Sequence of chain 42.B:
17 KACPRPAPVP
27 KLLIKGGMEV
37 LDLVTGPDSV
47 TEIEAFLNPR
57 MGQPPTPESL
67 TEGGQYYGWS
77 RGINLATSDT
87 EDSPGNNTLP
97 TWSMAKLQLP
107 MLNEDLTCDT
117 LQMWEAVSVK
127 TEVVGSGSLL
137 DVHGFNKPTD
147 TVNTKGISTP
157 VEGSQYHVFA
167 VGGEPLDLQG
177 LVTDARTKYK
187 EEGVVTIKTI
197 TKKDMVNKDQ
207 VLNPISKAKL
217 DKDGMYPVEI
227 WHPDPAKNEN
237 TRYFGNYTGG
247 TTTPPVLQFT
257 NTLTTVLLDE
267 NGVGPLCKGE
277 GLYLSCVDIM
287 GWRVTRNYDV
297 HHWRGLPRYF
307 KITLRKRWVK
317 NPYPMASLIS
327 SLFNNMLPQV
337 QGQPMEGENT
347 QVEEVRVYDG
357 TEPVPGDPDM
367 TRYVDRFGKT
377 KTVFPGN

This protein binds this small molecule.
Small molecule (SMILES): CC(=O)N[C@@H]1[C@@H](O[C@@H]2O[C@H](CO)[C@H](O)[C@H](O[C@]3(C(=O)O)C[C@H](O)[C@@H](NC(C)=O)[C@H]([C@H](O)[C@H](O)CO)O3)[C@H]2O)[C@H](O)[C@@H](CO[C@]2(C(=O)O)C[C@H](O)[C@@H](NC(C)=O)[C@H]([C@H](O)[C@H](O)CO)O2)O[C@H]1O

Sequence of chain 42.C:
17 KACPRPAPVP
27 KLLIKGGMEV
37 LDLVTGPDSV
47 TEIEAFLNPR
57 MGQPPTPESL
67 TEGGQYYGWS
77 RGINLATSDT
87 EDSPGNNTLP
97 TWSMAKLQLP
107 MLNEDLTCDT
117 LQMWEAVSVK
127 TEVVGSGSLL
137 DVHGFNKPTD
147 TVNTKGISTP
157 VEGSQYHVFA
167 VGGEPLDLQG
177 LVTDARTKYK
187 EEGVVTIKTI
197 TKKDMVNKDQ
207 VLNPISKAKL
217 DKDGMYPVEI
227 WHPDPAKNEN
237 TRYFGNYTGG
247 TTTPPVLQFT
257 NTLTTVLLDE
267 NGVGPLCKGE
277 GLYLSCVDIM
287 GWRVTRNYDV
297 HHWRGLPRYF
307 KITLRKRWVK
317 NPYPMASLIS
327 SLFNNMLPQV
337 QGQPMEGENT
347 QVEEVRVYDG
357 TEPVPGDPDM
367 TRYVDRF

Binding-site contacts:
Ligand atom O8 contacts residue TYR72 of chain 42.B at 3.4 Å (h-bond).
Ligand atom O1A contacts residue GLY78 of chain 42.B at 4.0 Å.
Ligand atom O4 contacts residue ILE79 of chain 42.B at 3.6 Å (h-bond).
Ligand atom C1 contacts residue TYR72 of chain 42.B at 4.1 Å (hydrophobic).
Ligand atom C6 contacts residue ASN93 of chain 42.B at 3.2 Å.
Ligand atom O1B contacts residue TYR72 of chain 42.B at 4.2 Å.
Ligand atom C3 contacts residue VAL296 of chain 42.B at 3.5 Å (hydrophobic).
Ligand atom O4 contacts residue VAL296 of chain 42.B at 4.0 Å.
Ligand atom O3 contacts residue VAL296 of chain 42.B at 4.0 Å.
Ligand atom O4 contacts residue ASN80 of chain 42.B at 4.2 Å.
Ligand atom C4 contacts residue TYR72 of chain 42.B at 4.1 Å (hydrophobic).
Ligand atom O4 contacts residue GLY78 of chain 42.B at 3.0 Å.
Ligand atom O6 contacts residue ASN93 of chain 42.B at 3.2 Å (h-bond).
Ligand atom O1B contacts residue ASN80 of chain 42.B at 4.3 Å.
Ligand atom C3 contacts residue HIS298 of chain 42.B at 3.4 Å.
Ligand atom C1 contacts residue ARG77 of chain 42.B at 3.4 Å.
Ligand atom C7 contacts residue TYR72 of chain 42.B at 4.3 Å (hydrophobic).
Ligand atom O1A contacts residue TYR72 of chain 42.B at 3.4 Å.
Ligand atom C4 contacts residue HIS298 of chain 42.B at 3.4 Å.
Ligand atom O3 contacts residue GLY78 of chain 42.B at 3.4 Å.
Ligand atom C2 contacts residue GLY78 of chain 42.B at 4.1 Å.
Ligand atom C4 contacts residue ARG77 of chain 42.B at 4.0 Å.
Ligand atom C4 contacts residue GLY78 of chain 42.B at 3.6 Å.
Ligand atom N5 contacts residue TYR72 of chain 42.B at 3.1 Å (h-bond).
Ligand atom C11 contacts residue ASP85 of chain 42.C at 4.0 Å.
Ligand atom C5 contacts residue ASN93 of chain 42.B at 4.3 Å.
Ligand atom C8 contacts residue ARG77 of chain 42.B at 4.3 Å.
Ligand atom C5 contacts residue TYR72 of chain 42.B at 3.9 Å (hydrophobic).
Ligand atom O4 contacts residue HIS298 of chain 42.B at 2.9 Å (h-bond).
Ligand atom O4 contacts residue THR291 of chain 42.B at 3.1 Å.
Ligand atom O1B contacts residue ARG77 of chain 42.B at 3.1 Å (salt-bridge).
Ligand atom C3 contacts residue ARG77 of chain 42.B at 3.9 Å.
Ligand atom O1A contacts residue ARG77 of chain 42.B at 2.9 Å (salt-bridge).
Ligand atom C10 contacts residue TYR72 of chain 42.B at 4.1 Å (hydrophobic).
Ligand atom C6 contacts residue TYR72 of chain 42.B at 4.0 Å (hydrophobic).
Ligand atom C11 contacts residue TYR72 of chain 42.B at 4.0 Å (hydrophobic).
Ligand atom O1B contacts residue SER89 of chain 42.B at 4.1 Å.
Ligand atom C3 contacts residue GLY78 of chain 42.B at 3.9 Å.
Ligand atom C3 contacts residue GLY78 of chain 42.B at 4.1 Å.
Ligand atom O8 contacts residue ARG77 of chain 42.B at 3.4 Å (salt-bridge).